Binding-site contacts:
Ligand atom OAJ contacts residue THR198 of chain 1.A at 2.8 Å (h-bond).
Ligand atom CAH contacts residue GLN92 of chain 1.A at 3.9 Å.
Ligand atom CAE contacts residue LEU197 of chain 1.A at 3.8 Å (hydrophobic).
Ligand atom CAO contacts residue PHE130 of chain 1.A at 3.7 Å (hydrophobic).
Ligand atom CAK contacts residue THR199 of chain 1.A at 3.3 Å.
Ligand atom SAC contacts residue ZN1 of chain 1.B at 3.1 Å.
Ligand atom SAC contacts residue HIS94 of chain 1.A at 3.9 Å.
Ligand atom NAG contacts residue PHE130 of chain 1.A at 4.0 Å.
Ligand atom SAI contacts residue PHE130 of chain 1.A at 3.8 Å.
Ligand atom CAD contacts residue HIS94 of chain 1.A at 3.9 Å.
Ligand atom OAJ contacts residue LEU197 of chain 1.A at 3.3 Å.
Ligand atom CAO contacts residue GLN92 of chain 1.A at 3.9 Å.
Ligand atom NAB contacts residue ZN1 of chain 1.B at 2.0 Å.
Ligand atom NAB contacts residue THR198 of chain 1.A at 2.8 Å (h-bond).
Ligand atom OAA contacts residue ZN1 of chain 1.B at 3.0 Å.
Ligand atom OAA contacts residue HIS94 of chain 1.A at 3.3 Å.
Ligand atom OAA contacts residue HIS119 of chain 1.A at 3.5 Å (h-bond).
Ligand atom NAB contacts residue HIS94 of chain 1.A at 3.3 Å (h-bond).
Ligand atom SAC contacts residue THR198 of chain 1.A at 3.9 Å.
Ligand atom OAA contacts residue VAL121 of chain 1.A at 4.0 Å.
Ligand atom CAP contacts residue PHE130 of chain 1.A at 3.3 Å (hydrophobic).
Ligand atom NAB contacts residue HIS119 of chain 1.A at 3.4 Å (h-bond).
Ligand atom CAE contacts residue VAL121 of chain 1.A at 3.8 Å (hydrophobic).
Ligand atom CAL contacts residue THR199 of chain 1.A at 3.1 Å.
Ligand atom NAG contacts residue VAL121 of chain 1.A at 3.8 Å.
Ligand atom NAB contacts residue HIS96 of chain 1.A at 3.4 Å (h-bond).
Ligand atom OAA contacts residue TRP208 of chain 1.A at 3.9 Å.
Ligand atom SAI contacts residue ILE91 of chain 1.A at 3.7 Å.
Ligand atom CAH contacts residue PHE130 of chain 1.A at 3.4 Å (hydrophobic).
Ligand atom CAF contacts residue LEU197 of chain 1.A at 3.9 Å (hydrophobic).
Ligand atom OAA contacts residue VAL142 of chain 1.A at 3.7 Å.
Ligand atom CAR contacts residue PHE130 of chain 1.A at 3.4 Å (hydrophobic).
Ligand atom NAG contacts residue GLN92 of chain 1.A at 3.6 Å.
Ligand atom CAK contacts residue LEU197 of chain 1.A at 4.0 Å (hydrophobic).
Ligand atom CAM contacts residue LEU197 of chain 1.A at 4.0 Å (hydrophobic).
Ligand atom OAJ contacts residue TRP208 of chain 1.A at 3.5 Å.
Ligand atom NAQ contacts residue PHE130 of chain 1.A at 3.4 Å.
Ligand atom OAJ contacts residue SER196 of chain 1.A at 3.9 Å.
Ligand atom CAE contacts residue HIS94 of chain 1.A at 3.8 Å.
Ligand atom CAD contacts residue LEU197 of chain 1.A at 3.8 Å (hydrophobic).

A small-molecule ligand and the protein it binds are described below.
Small molecule (SMILES): NS(=O)(=O)c1ccc2[nH]c(-c3cscn3)nc2c1

Sequence of chain 1.A:
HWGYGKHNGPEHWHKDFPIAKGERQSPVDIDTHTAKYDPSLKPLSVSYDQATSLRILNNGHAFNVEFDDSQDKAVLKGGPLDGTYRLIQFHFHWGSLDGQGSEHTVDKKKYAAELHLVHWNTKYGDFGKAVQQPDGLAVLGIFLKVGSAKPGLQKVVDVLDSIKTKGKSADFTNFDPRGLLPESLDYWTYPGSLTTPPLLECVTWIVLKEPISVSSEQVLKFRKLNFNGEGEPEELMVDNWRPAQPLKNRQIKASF